Sequence of chain 1.D:
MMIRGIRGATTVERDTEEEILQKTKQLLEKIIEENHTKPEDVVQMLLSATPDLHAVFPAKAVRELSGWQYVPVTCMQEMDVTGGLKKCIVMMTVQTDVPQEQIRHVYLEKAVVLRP

The small molecule below binds the protein below.
Small molecule (SMILES): C=C(O[C@@H]1C=C(C(=O)O)C=C[C@H]1O)C(=O)O

Binding-site contacts:
Ligand atom O15 contacts residue ARG7 of chain 1.D at 2.6 Å (salt-bridge).
Ligand atom O8 contacts residue ALA59 of chain 1.F at 3.1 Å.
Ligand atom C7 contacts residue PRE1 of chain 1.M at 0.3 Å.
Ligand atom C16 contacts residue PRE1 of chain 1.M at 1.3 Å.
Ligand atom C16 contacts residue LEU115 of chain 1.D at 3.3 Å (hydrophobic).
Ligand atom C5 contacts residue ARG7 of chain 1.D at 3.5 Å.
Ligand atom C6 contacts residue GLU78 of chain 1.D at 3.5 Å.
Ligand atom C5 contacts residue PRE1 of chain 1.M at 0.2 Å.
Ligand atom O8 contacts residue PRE1 of chain 1.M at 0.6 Å (h-bond).
Ligand atom C7 contacts residue ALA59 of chain 1.F at 3.3 Å (hydrophobic).
Ligand atom O14 contacts residue TYR108 of chain 1.D at 3.7 Å.
Ligand atom C4 contacts residue PRE1 of chain 1.M at 0.4 Å.
Ligand atom C3 contacts residue PRE1 of chain 1.M at 0.5 Å.
Ligand atom C13 contacts residue PRE1 of chain 1.M at 0.4 Å.
Ligand atom C13 contacts residue CIR90 of chain 1.D at 3.4 Å.
Ligand atom C2 contacts residue PRE1 of chain 1.M at 0.6 Å.
Ligand atom O10 contacts residue CYS75 of chain 1.F at 3.2 Å (h-bond).
Ligand atom O11 contacts residue CIR90 of chain 1.D at 2.9 Å (h-bond).
Ligand atom C6 contacts residue PRE1 of chain 1.M at 0.2 Å.
Ligand atom O9 contacts residue PRE1 of chain 1.M at 0.6 Å (h-bond).
Ligand atom O11 contacts residue PRE1 of chain 1.M at 1.1 Å (h-bond).
Ligand atom C5 contacts residue THR74 of chain 1.F at 3.4 Å.
Ligand atom C4 contacts residue VAL73 of chain 1.F at 3.2 Å (hydrophobic).
Ligand atom C1 contacts residue PRE1 of chain 1.M at 1.1 Å.
Ligand atom O15 contacts residue PRE1 of chain 1.M at 0.3 Å (h-bond).
Ligand atom C3 contacts residue ALA59 of chain 1.F at 3.7 Å (hydrophobic).
Ligand atom O10 contacts residue PHE57 of chain 1.F at 3.5 Å.
Ligand atom C5 contacts residue VAL73 of chain 1.F at 3.4 Å (hydrophobic).
Ligand atom C12 contacts residue CIR90 of chain 1.D at 3.6 Å.
Ligand atom C6 contacts residue CIR90 of chain 1.D at 3.3 Å.
Ligand atom O10 contacts residue GLU78 of chain 1.D at 2.8 Å (salt-bridge).
Ligand atom O15 contacts residue CIR90 of chain 1.D at 2.7 Å (h-bond).
Ligand atom O10 contacts residue PRE1 of chain 1.M at 0.8 Å (h-bond).
Ligand atom O9 contacts residue VAL73 of chain 1.F at 3.7 Å.
Ligand atom C13 contacts residue ARG7 of chain 1.D at 3.2 Å.
Ligand atom O15 contacts residue LEU115 of chain 1.D at 3.4 Å.
Ligand atom C12 contacts residue PRE1 of chain 1.M at 0.5 Å.
Ligand atom O14 contacts residue PRE1 of chain 1.M at 0.6 Å (h-bond).
Ligand atom O8 contacts residue LYS60 of chain 1.F at 3.2 Å (salt-bridge).
Ligand atom O14 contacts residue ARG7 of chain 1.D at 2.6 Å (salt-bridge).

Sequence of chain 1.F:
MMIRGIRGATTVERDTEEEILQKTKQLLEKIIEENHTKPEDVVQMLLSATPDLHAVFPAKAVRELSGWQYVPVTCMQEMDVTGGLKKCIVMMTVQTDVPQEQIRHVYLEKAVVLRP